Binding-site contacts:
Ligand atom C2 contacts residue GLY324 of chain 1.B at 3.7 Å.
Ligand atom C8 contacts residue SER327 of chain 1.B at 3.8 Å.
Ligand atom C5 contacts residue ASN359 of chain 1.B at 3.6 Å.
Ligand atom C7 contacts residue ASN359 of chain 1.B at 3.4 Å.
Ligand atom O5 contacts residue ASN359 of chain 1.B at 2.5 Å (h-bond).
Ligand atom O5 contacts residue SER323 of chain 1.B at 4.1 Å.
Ligand atom C8 contacts residue GLU326 of chain 1.B at 4.2 Å.
Ligand atom C6 contacts residue ASN359 of chain 1.B at 4.1 Å.
Ligand atom C7 contacts residue THR358 of chain 1.B at 4.4 Å.
Ligand atom O5 contacts residue GLY324 of chain 1.B at 4.3 Å.
Ligand atom C4 contacts residue ASN359 of chain 1.B at 4.2 Å.
Ligand atom C8 contacts residue THR325 of chain 1.B at 3.1 Å.
Ligand atom N2 contacts residue THR325 of chain 1.B at 3.5 Å (h-bond).
Ligand atom C3 contacts residue GLY324 of chain 1.B at 4.2 Å.
Ligand atom C1 contacts residue ASN359 of chain 1.B at 1.5 Å.
Ligand atom C3 contacts residue ASN359 of chain 1.B at 3.8 Å.
Ligand atom C7 contacts residue GLY324 of chain 1.B at 3.9 Å.
Ligand atom N2 contacts residue ASN359 of chain 1.B at 3.0 Å (h-bond).
Ligand atom N2 contacts residue GLY324 of chain 1.B at 3.0 Å (h-bond).
Ligand atom O7 contacts residue ASN359 of chain 1.B at 3.4 Å (h-bond).
Ligand atom C2 contacts residue ASN359 of chain 1.B at 2.5 Å.
Ligand atom C7 contacts residue THR325 of chain 1.B at 3.8 Å.
Ligand atom C8 contacts residue GLY324 of chain 1.B at 4.0 Å.
Ligand atom C1 contacts residue GLY324 of chain 1.B at 3.5 Å.
Ligand atom C8 contacts residue THR358 of chain 1.B at 3.8 Å.

The small molecule below binds the protein below.
Small molecule (SMILES): CC(=O)N[C@@H]1[C@@H](O)[C@H](O)[C@@H](CO)O[C@H]1O

Sequence of chain 1.B:
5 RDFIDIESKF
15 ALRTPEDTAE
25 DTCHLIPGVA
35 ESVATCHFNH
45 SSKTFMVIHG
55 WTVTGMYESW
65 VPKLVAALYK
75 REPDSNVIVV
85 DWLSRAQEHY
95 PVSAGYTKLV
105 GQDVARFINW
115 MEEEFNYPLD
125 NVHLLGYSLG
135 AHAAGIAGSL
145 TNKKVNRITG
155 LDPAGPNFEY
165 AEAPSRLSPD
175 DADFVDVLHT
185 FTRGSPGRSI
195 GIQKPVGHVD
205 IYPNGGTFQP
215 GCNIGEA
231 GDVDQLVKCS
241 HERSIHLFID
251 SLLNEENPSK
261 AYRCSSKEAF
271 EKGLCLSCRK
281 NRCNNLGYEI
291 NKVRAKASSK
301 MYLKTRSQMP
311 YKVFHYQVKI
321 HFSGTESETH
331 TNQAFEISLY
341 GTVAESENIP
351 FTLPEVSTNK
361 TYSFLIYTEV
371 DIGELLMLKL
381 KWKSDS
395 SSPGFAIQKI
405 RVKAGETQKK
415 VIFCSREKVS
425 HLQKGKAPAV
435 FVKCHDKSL